The protein below binds the small molecule below.
Small molecule (SMILES): Cc1c(Cl)c(C(=O)N(c2ccccc2)c2ccccc2)nn1-c1ccccc1C(=O)N1Cc2ccccc2C[C@H]1CN

Binding-site contacts:
Ligand atom NAF contacts residue LEU75 of chain 1.A at 3.9 Å.
Ligand atom CAX contacts residue ASP49 of chain 1.A at 3.5 Å.
Ligand atom CBN contacts residue MET53 of chain 1.A at 3.7 Å (hydrophobic).
Ligand atom CAX contacts residue TYR46 of chain 1.A at 3.9 Å (hydrophobic).
Ligand atom CAB contacts residue ALA87 of chain 1.A at 3.7 Å (hydrophobic).
Ligand atom CL1 contacts residue GLU74 of chain 1.A at 3.5 Å.
Ligand atom CAC contacts residue PHE42 of chain 1.A at 3.4 Å (hydrophobic).
Ligand atom CBG contacts residue ALA87 of chain 1.A at 3.5 Å (hydrophobic).
Ligand atom CBJ contacts residue MET53 of chain 1.A at 3.2 Å (hydrophobic).
Ligand atom CAA contacts residue LEU75 of chain 1.A at 3.6 Å (hydrophobic).
Ligand atom CBO contacts residue MET53 of chain 1.A at 3.6 Å (hydrophobic).
Ligand atom CBI contacts residue MET53 of chain 1.A at 3.6 Å (hydrophobic).
Ligand atom CBE contacts residue MET53 of chain 1.A at 4.0 Å (hydrophobic).
Ligand atom CBO contacts residue VAL71 of chain 1.A at 3.6 Å (hydrophobic).
Ligand atom CAU contacts residue ASP49 of chain 1.A at 3.4 Å.
Ligand atom CAT contacts residue ASP49 of chain 1.A at 3.7 Å.
Ligand atom CBI contacts residue PHE50 of chain 1.A at 3.8 Å (hydrophobic).
Ligand atom CAQ contacts residue TYR46 of chain 1.A at 3.6 Å (hydrophobic).
Ligand atom CBK contacts residue MET53 of chain 1.A at 3.9 Å (hydrophobic).
Ligand atom CAV contacts residue PHE50 of chain 1.A at 3.9 Å (hydrophobic).
Ligand atom CAV contacts residue MET53 of chain 1.A at 3.9 Å (hydrophobic).
Ligand atom CAJ contacts residue LEU75 of chain 1.A at 3.6 Å (hydrophobic).
Ligand atom CBF contacts residue VAL71 of chain 1.A at 3.8 Å (hydrophobic).
Ligand atom CBM contacts residue MET53 of chain 1.A at 3.7 Å (hydrophobic).
Ligand atom CAB contacts residue PHE42 of chain 1.A at 3.7 Å (hydrophobic).
Ligand atom CAK contacts residue LEU75 of chain 1.A at 3.7 Å (hydrophobic).
Ligand atom CBH contacts residue PHE91 of chain 1.A at 3.8 Å (hydrophobic).
Ligand atom CBL contacts residue MET53 of chain 1.A at 4.0 Å (hydrophobic).
Ligand atom CAB contacts residue GLY83 of chain 1.A at 3.9 Å.
Ligand atom CBN contacts residue VAL71 of chain 1.A at 3.9 Å (hydrophobic).
Ligand atom CBH contacts residue ALA87 of chain 1.A at 3.3 Å (hydrophobic).
Ligand atom CAA contacts residue ALA87 of chain 1.A at 3.6 Å (hydrophobic).
Ligand atom CBD contacts residue MET53 of chain 1.A at 3.8 Å (hydrophobic).
Ligand atom CAV contacts residue ASP49 of chain 1.A at 3.7 Å.
Ligand atom CAY contacts residue TYR46 of chain 1.A at 3.4 Å (hydrophobic).
Ligand atom CAW contacts residue TYR46 of chain 1.A at 3.5 Å (hydrophobic).
Ligand atom CBG contacts residue PHE91 of chain 1.A at 3.7 Å (hydrophobic).
Ligand atom CAC contacts residue TYR46 of chain 1.A at 3.9 Å (hydrophobic).
Ligand atom CAU contacts residue MET53 of chain 1.A at 3.6 Å (hydrophobic).
Ligand atom CL1 contacts residue LEU75 of chain 1.A at 3.6 Å.

Sequence of chain 1.A:
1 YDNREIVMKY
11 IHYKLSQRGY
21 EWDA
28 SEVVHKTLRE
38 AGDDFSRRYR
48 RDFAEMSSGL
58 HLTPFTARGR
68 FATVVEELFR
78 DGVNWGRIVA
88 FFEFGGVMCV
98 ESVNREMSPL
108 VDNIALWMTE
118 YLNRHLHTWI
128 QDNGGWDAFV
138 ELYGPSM